Binding-site contacts:
Ligand atom C4 contacts residue ASN714 of chain 1.A at 4.3 Å.
Ligand atom C3 contacts residue ASN714 of chain 1.A at 3.8 Å.
Ligand atom C8 contacts residue ASN714 of chain 1.A at 3.5 Å.
Ligand atom C2 contacts residue ASN714 of chain 1.A at 2.5 Å.
Ligand atom N2 contacts residue ASN714 of chain 1.A at 2.8 Å (h-bond).
Ligand atom C5 contacts residue ASN714 of chain 1.A at 3.7 Å.
Ligand atom C7 contacts residue ASN714 of chain 1.A at 3.2 Å.
Ligand atom C1 contacts residue ASN714 of chain 1.A at 1.5 Å.
Ligand atom O5 contacts residue ASN714 of chain 1.A at 2.4 Å (h-bond).
Ligand atom O7 contacts residue ASN714 of chain 1.A at 3.7 Å.

A small-molecule ligand and the protein it binds are described below.
Small molecule (SMILES): CC(=O)N[C@@H]1[C@@H](O)[C@H](O)[C@@H](CO)O[C@H]1O

Sequence of chain 1.A:
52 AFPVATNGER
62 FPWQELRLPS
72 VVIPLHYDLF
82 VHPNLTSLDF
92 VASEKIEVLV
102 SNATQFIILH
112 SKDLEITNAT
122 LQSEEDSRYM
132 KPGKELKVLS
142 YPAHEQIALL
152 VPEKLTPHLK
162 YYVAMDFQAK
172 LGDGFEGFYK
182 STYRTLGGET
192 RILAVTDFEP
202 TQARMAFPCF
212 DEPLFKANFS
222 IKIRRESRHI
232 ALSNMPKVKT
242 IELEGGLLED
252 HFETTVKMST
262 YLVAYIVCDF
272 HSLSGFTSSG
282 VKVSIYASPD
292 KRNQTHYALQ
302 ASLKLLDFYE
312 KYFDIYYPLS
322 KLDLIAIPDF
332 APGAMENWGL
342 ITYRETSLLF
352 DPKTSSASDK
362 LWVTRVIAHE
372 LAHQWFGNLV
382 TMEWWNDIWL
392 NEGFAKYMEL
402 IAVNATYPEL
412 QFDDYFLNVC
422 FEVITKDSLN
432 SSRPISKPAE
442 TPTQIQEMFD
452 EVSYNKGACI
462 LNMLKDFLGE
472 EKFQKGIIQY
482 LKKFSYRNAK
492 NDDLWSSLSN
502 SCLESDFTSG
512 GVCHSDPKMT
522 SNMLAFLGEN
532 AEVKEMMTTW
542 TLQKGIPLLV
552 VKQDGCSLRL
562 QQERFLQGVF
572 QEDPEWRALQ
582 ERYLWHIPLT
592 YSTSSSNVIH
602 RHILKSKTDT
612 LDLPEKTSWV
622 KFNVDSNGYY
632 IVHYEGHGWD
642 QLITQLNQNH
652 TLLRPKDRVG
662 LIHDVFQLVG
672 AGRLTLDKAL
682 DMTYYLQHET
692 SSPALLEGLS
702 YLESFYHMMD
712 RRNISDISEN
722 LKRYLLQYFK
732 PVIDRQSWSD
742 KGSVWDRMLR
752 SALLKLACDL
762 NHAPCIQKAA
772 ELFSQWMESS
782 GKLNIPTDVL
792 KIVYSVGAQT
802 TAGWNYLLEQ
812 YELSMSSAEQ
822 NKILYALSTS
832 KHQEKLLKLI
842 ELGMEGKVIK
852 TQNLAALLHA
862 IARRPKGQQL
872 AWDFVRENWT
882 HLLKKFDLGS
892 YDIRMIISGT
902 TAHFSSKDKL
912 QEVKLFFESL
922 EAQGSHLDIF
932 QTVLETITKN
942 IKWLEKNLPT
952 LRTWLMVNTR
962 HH